Binding-site contacts:
Ligand atom C20 contacts residue ILE33 of chain 1.C at 3.9 Å (hydrophobic).
Ligand atom O21 contacts residue LEU99 of chain 1.D at 3.7 Å.
Ligand atom C2 contacts residue TRP104 of chain 1.C at 3.6 Å (hydrophobic).
Ligand atom C19 contacts residue GLN99 of chain 1.C at 3.5 Å.
Ligand atom C6 contacts residue TRP104 of chain 1.C at 3.5 Å (hydrophobic).
Ligand atom O21 contacts residue GLU98 of chain 1.D at 3.5 Å.
Ligand atom O23 contacts residue LEU97 of chain 1.D at 3.2 Å (h-bond).
Ligand atom C14 contacts residue GLY98 of chain 1.C at 4.0 Å.
Ligand atom C4 contacts residue TRP104 of chain 1.C at 3.5 Å (hydrophobic).
Ligand atom C11 contacts residue PRO101 of chain 1.D at 3.3 Å (hydrophobic).
Ligand atom C11 contacts residue GLY98 of chain 1.C at 3.8 Å.
Ligand atom C2 contacts residue PRO49 of chain 1.D at 3.9 Å (hydrophobic).
Ligand atom O22 contacts residue GLY98 of chain 1.C at 3.7 Å.
Ligand atom C7 contacts residue PHE103 of chain 1.D at 3.7 Å (hydrophobic).
Ligand atom C16 contacts residue LEU99 of chain 1.D at 4.0 Å (hydrophobic).
Ligand atom C12 contacts residue PRO101 of chain 1.D at 3.6 Å (hydrophobic).
Ligand atom C13 contacts residue ASN96 of chain 1.D at 3.8 Å.
Ligand atom C13 contacts residue GLY98 of chain 1.C at 3.7 Å.
Ligand atom C19 contacts residue ILE33 of chain 1.C at 3.6 Å (hydrophobic).
Ligand atom C7 contacts residue TRP104 of chain 1.C at 4.0 Å (hydrophobic).
Ligand atom C7 contacts residue TYR39 of chain 1.D at 3.3 Å (hydrophobic).
Ligand atom C12 contacts residue GLY98 of chain 1.C at 3.7 Å.
Ligand atom C17 contacts residue LEU99 of chain 1.D at 3.7 Å (hydrophobic).
Ligand atom O21 contacts residue LEU97 of chain 1.D at 3.8 Å.
Ligand atom C1 contacts residue TRP104 of chain 1.C at 3.4 Å (hydrophobic).
Ligand atom C8 contacts residue ALA96 of chain 1.C at 3.7 Å (hydrophobic).
Ligand atom N15 contacts residue PRO101 of chain 1.D at 3.8 Å.
Ligand atom C13 contacts residue TYR39 of chain 1.D at 4.0 Å (hydrophobic).
Ligand atom O22 contacts residue GLN99 of chain 1.C at 3.9 Å.
Ligand atom O21 contacts residue ILE33 of chain 1.C at 3.9 Å.
Ligand atom C14 contacts residue TYR39 of chain 1.D at 3.2 Å (hydrophobic).
Ligand atom C3 contacts residue PRO49 of chain 1.D at 3.9 Å (hydrophobic).
Ligand atom C18 contacts residue ASN96 of chain 1.D at 3.5 Å.
Ligand atom C3 contacts residue TRP104 of chain 1.C at 3.6 Å (hydrophobic).
Ligand atom C4 contacts residue TYR94 of chain 1.C at 3.7 Å (hydrophobic).
Ligand atom C20 contacts residue LEU97 of chain 1.D at 3.6 Å (hydrophobic).
Ligand atom C10 contacts residue PRO101 of chain 1.D at 4.0 Å (hydrophobic).
Ligand atom C11 contacts residue SER35 of chain 1.C at 3.7 Å.
Ligand atom C5 contacts residue TRP104 of chain 1.C at 3.8 Å (hydrophobic).
Ligand atom C10 contacts residue SER35 of chain 1.C at 4.0 Å.

Sequence of chain 1.D:
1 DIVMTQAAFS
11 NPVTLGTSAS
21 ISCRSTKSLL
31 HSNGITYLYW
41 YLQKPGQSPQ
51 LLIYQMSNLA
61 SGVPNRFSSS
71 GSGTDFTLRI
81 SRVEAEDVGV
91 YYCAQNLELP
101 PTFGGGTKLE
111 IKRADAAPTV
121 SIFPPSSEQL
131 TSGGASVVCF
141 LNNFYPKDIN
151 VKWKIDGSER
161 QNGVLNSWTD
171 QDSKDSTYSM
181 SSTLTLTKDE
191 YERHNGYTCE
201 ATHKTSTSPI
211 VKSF

This protein binds this small molecule.
Small molecule (SMILES): O=C(O)CCCC(=O)Nc1ccc(/C=C/c2ccccc2)cc1

Sequence of chain 1.C:
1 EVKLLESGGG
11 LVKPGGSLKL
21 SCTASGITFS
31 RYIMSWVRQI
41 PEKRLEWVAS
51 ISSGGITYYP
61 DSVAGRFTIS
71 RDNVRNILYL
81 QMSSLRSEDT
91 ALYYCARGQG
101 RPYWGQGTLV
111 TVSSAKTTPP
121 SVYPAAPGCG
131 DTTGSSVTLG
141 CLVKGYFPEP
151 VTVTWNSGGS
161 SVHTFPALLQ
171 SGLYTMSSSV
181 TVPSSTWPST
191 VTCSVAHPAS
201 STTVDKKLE